Binding-site contacts:
Ligand atom N2 contacts residue ASP244 of chain 1.B at 3.8 Å.
Ligand atom O6 contacts residue ASN357 of chain 1.B at 4.4 Å.
Ligand atom C3 contacts residue ASN357 of chain 1.B at 3.8 Å.
Ligand atom C5 contacts residue ASN357 of chain 1.B at 3.7 Å.
Ligand atom C7 contacts residue ASP244 of chain 1.B at 3.9 Å.
Ligand atom C2 contacts residue ASN357 of chain 1.B at 2.5 Å.
Ligand atom O5 contacts residue ASN357 of chain 1.B at 2.4 Å (h-bond).
Ligand atom C7 contacts residue ASN357 of chain 1.B at 4.2 Å.
Ligand atom O7 contacts residue THR359 of chain 1.B at 4.4 Å.
Ligand atom C4 contacts residue ASN357 of chain 1.B at 4.3 Å.
Ligand atom C6 contacts residue ASN357 of chain 1.B at 4.5 Å.
Ligand atom C1 contacts residue ASN357 of chain 1.B at 1.4 Å.
Ligand atom N2 contacts residue ASN357 of chain 1.B at 2.9 Å (h-bond).
Ligand atom C8 contacts residue ASP244 of chain 1.B at 2.9 Å.

Sequence of chain 1.B:
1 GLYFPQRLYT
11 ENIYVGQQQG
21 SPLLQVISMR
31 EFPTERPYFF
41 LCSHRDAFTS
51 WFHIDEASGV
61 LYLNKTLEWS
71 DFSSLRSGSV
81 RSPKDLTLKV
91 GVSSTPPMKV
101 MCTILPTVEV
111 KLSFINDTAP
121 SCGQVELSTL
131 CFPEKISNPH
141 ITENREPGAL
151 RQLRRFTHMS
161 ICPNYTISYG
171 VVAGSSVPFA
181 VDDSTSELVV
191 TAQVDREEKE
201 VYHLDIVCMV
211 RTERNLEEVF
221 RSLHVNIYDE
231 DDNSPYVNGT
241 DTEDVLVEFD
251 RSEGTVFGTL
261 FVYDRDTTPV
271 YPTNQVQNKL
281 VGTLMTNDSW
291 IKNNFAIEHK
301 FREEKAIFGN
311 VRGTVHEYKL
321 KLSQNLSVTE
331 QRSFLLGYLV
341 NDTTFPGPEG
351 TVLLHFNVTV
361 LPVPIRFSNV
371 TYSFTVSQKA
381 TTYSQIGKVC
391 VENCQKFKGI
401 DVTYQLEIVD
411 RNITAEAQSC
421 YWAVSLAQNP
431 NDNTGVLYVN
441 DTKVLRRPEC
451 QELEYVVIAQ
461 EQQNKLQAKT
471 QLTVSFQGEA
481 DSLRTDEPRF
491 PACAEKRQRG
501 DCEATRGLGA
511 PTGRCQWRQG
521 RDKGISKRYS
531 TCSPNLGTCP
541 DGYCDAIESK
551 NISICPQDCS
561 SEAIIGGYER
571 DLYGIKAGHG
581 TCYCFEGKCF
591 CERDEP

A small-molecule ligand and the protein it binds are described below.
Small molecule (SMILES): CC(=O)N[C@@H]1[C@@H](O)[C@H](O)[C@@H](CO)O[C@H]1O